Sequence of chain 4.A:
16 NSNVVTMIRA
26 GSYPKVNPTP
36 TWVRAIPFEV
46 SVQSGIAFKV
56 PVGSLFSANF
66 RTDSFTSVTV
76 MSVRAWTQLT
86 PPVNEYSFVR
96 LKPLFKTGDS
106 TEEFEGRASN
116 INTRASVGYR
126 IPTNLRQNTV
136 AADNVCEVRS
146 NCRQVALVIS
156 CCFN

Binding-site contacts:
Ligand atom O4 contacts residue ARG125 of chain 4.A at 3.8 Å.
Ligand atom C4 contacts residue ARG125 of chain 4.A at 3.5 Å.
Ligand atom O3' contacts residue ARG125 of chain 4.A at 4.0 Å.
Ligand atom O2 contacts residue ARG125 of chain 4.A at 3.9 Å.
Ligand atom C2' contacts residue ARG125 of chain 4.A at 3.6 Å.
Ligand atom N1 contacts residue ARG125 of chain 4.A at 3.7 Å.
Ligand atom C5' contacts residue MET76 of chain 4.A at 4.3 Å (hydrophobic).
Ligand atom OP2 contacts residue ARG131 of chain 4.A at 3.7 Å.
Ligand atom C5' contacts residue ARG131 of chain 4.A at 3.2 Å.
Ligand atom OP3 contacts residue ARG125 of chain 4.A at 2.8 Å.
Ligand atom P contacts residue ARG125 of chain 4.A at 3.7 Å.
Ligand atom C6 contacts residue ARG125 of chain 4.A at 3.5 Å.
Ligand atom O5' contacts residue ARG131 of chain 4.A at 2.6 Å (salt-bridge).
Ligand atom OP1 contacts residue ARG131 of chain 4.A at 3.4 Å (salt-bridge).
Ligand atom C3' contacts residue ARG125 of chain 4.A at 3.3 Å.
Ligand atom OP1 contacts residue ARG125 of chain 4.A at 2.9 Å (salt-bridge).
Ligand atom C4' contacts residue ARG125 of chain 4.A at 4.4 Å.
Ligand atom P contacts residue ARG131 of chain 4.A at 3.5 Å.
Ligand atom C2 contacts residue ARG125 of chain 4.A at 3.8 Å.
Ligand atom C5' contacts residue ARG125 of chain 4.A at 4.1 Å.
Ligand atom C1' contacts residue ARG125 of chain 4.A at 4.2 Å.
Ligand atom C5 contacts residue ARG125 of chain 4.A at 3.5 Å.
Ligand atom O5' contacts residue ARG125 of chain 4.A at 3.0 Å (salt-bridge).
Ligand atom OP2 contacts residue SER77 of chain 4.A at 4.1 Å.
Ligand atom N3 contacts residue ARG125 of chain 4.A at 3.6 Å (salt-bridge).
Ligand atom C5' contacts residue SER77 of chain 4.A at 4.4 Å.

The protein below binds the small molecule below.
Small molecule (SMILES): CO[P](=O)(O)O[C@H]1[C@@H](O)[C@H](n2ccc(=O)[nH]c2=O)O[C@@H]1COP(=O)(O)O